Binding-site contacts:
Ligand atom PA contacts residue GLY174 of chain 1.C at 3.6 Å.
Ligand atom O2G contacts residue MG1 of chain 1.O at 2.0 Å.
Ligand atom O1B contacts residue LYS175 of chain 1.C at 2.7 Å (salt-bridge).
Ligand atom C5 contacts residue GLN432 of chain 1.C at 3.5 Å.
Ligand atom O2B contacts residue THR176 of chain 1.C at 3.0 Å (h-bond).
Ligand atom C1' contacts residue GLN432 of chain 1.C at 3.6 Å.
Ligand atom N3B contacts residue GLN172 of chain 1.C at 3.2 Å (h-bond).
Ligand atom C4' contacts residue GLN172 of chain 1.C at 3.5 Å.
Ligand atom C5' contacts residue GLN172 of chain 1.C at 3.2 Å.
Ligand atom O5' contacts residue SER177 of chain 1.C at 3.6 Å.
Ligand atom O1G contacts residue GLN172 of chain 1.C at 3.0 Å (h-bond).
Ligand atom N7 contacts residue GLN432 of chain 1.C at 3.7 Å.
Ligand atom N6 contacts residue GLN430 of chain 1.C at 3.0 Å (h-bond).
Ligand atom O1B contacts residue THR173 of chain 1.C at 3.2 Å (h-bond).
Ligand atom O2B contacts residue MG1 of chain 1.O at 2.0 Å.
Ligand atom N3 contacts residue GLN432 of chain 1.C at 3.6 Å (h-bond).
Ligand atom O2A contacts residue GLY174 of chain 1.C at 3.4 Å.
Ligand atom O2' contacts residue GLN432 of chain 1.C at 2.7 Å (h-bond).
Ligand atom O1B contacts residue GLY174 of chain 1.C at 3.4 Å (h-bond).
Ligand atom PB contacts residue LYS175 of chain 1.C at 3.5 Å.
Ligand atom PG contacts residue MG1 of chain 1.O at 3.3 Å.
Ligand atom PB contacts residue MG1 of chain 1.O at 3.2 Å.
Ligand atom O3G contacts residue ARG171 of chain 1.C at 3.4 Å.
Ligand atom N9 contacts residue GLN432 of chain 1.C at 3.2 Å (h-bond).
Ligand atom C4 contacts residue GLN432 of chain 1.C at 3.2 Å.
Ligand atom C2 contacts residue TYR372 of chain 1.F at 3.5 Å (hydrophobic).
Ligand atom O3A contacts residue LYS175 of chain 1.C at 3.2 Å (salt-bridge).
Ligand atom O4' contacts residue PHE357 of chain 1.C at 3.3 Å.
Ligand atom O2B contacts residue LYS175 of chain 1.C at 3.6 Å (salt-bridge).
Ligand atom O5' contacts residue GLY174 of chain 1.C at 3.4 Å.
Ligand atom O2A contacts residue LYS175 of chain 1.C at 3.7 Å.
Ligand atom C2' contacts residue GLN432 of chain 1.C at 3.4 Å.
Ligand atom N3B contacts residue MG1 of chain 1.O at 3.5 Å.
Ligand atom C8 contacts residue GLN432 of chain 1.C at 3.6 Å.
Ligand atom O1B contacts residue GLN172 of chain 1.C at 3.4 Å (h-bond).
Ligand atom C8 contacts residue SER177 of chain 1.C at 3.3 Å.
Ligand atom O2A contacts residue THR176 of chain 1.C at 3.4 Å (h-bond).
Ligand atom O2A contacts residue SER177 of chain 1.C at 2.6 Å (h-bond).
Ligand atom O3G contacts residue GLN172 of chain 1.C at 3.0 Å (h-bond).
Ligand atom O3A contacts residue GLY174 of chain 1.C at 2.9 Å (h-bond).

Sequence of chain 1.F:
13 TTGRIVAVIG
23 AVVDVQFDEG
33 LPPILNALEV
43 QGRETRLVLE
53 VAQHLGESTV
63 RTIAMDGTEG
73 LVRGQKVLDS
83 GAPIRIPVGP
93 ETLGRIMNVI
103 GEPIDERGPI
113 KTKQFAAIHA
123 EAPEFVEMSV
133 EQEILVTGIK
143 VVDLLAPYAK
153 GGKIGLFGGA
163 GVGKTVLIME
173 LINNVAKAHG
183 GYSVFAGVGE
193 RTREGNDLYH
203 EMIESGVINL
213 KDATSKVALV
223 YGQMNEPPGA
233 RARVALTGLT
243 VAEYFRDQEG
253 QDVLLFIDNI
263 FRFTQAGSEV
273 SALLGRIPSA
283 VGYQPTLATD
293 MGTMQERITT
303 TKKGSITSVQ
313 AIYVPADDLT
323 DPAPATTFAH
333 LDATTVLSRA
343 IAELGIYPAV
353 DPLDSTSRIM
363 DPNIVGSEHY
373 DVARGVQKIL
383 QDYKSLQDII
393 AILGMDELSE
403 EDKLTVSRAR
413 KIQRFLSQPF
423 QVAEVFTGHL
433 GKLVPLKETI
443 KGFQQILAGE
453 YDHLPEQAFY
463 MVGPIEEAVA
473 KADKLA

The small molecule below binds the protein below.
Small molecule (SMILES): Nc1ncnc2c1ncn2[C@@H]1O[C@H](CO[P](=O)(O)O[P](=O)(O)NP(=O)(O)O)[C@@H](O)[C@H]1O

Sequence of chain 1.C:
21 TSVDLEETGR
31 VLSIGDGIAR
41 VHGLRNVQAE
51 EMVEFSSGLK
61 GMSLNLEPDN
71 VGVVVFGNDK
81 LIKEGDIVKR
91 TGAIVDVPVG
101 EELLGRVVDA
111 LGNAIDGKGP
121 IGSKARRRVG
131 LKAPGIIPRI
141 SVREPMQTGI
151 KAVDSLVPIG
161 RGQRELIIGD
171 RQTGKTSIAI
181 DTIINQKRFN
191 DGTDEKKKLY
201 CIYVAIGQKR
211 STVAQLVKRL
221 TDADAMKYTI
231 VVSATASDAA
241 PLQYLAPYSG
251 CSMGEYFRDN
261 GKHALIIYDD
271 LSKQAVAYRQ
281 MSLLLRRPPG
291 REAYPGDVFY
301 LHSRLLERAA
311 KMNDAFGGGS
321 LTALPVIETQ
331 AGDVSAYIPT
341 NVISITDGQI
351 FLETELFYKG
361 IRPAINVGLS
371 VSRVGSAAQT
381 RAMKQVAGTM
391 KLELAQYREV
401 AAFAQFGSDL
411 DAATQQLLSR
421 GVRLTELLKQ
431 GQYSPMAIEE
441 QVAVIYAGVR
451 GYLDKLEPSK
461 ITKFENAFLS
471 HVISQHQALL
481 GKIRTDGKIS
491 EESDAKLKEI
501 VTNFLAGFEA